Sequence of chain 1.A:
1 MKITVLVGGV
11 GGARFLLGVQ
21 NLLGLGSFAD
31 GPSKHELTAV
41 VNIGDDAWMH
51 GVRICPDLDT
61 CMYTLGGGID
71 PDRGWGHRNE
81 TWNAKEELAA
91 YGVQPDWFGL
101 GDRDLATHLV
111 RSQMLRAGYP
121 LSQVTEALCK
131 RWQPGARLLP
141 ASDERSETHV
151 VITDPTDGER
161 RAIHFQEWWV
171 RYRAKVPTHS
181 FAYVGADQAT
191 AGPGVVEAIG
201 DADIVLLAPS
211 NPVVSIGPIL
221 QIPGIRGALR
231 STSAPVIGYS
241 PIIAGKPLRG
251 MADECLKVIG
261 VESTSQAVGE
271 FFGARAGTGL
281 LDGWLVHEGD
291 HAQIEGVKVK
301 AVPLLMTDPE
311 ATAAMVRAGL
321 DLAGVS

A protein and the small-molecule ligand that binds it are described below.
Small molecule (SMILES): O=c1nc2n(C[C@H](O)[C@H](O)[C@H](O)CO)c3cc(O)ccc3cc-2c(=O)[nH]1

Binding-site contacts:
Ligand atom C2 contacts residue TRP75 of chain 1.A at 3.5 Å (hydrophobic).
Ligand atom C6 contacts residue PHE98 of chain 1.A at 3.6 Å (hydrophobic).
Ligand atom C18 contacts residue CA1 of chain 1.G at 3.0 Å.
Ligand atom C13 contacts residue TRP75 of chain 1.A at 3.4 Å (hydrophobic).
Ligand atom N1 contacts residue TRP75 of chain 1.A at 3.3 Å (h-bond).
Ligand atom N3 contacts residue TRP75 of chain 1.A at 3.4 Å.
Ligand atom C5 contacts residue TRP75 of chain 1.A at 3.7 Å (hydrophobic).
Ligand atom C1 contacts residue TRP75 of chain 1.A at 3.7 Å (hydrophobic).
Ligand atom C17 contacts residue ASP45 of chain 1.A at 3.5 Å.
Ligand atom C14 contacts residue TRP75 of chain 1.A at 3.5 Å (hydrophobic).
Ligand atom C4 contacts residue TRP75 of chain 1.A at 3.5 Å (hydrophobic).
Ligand atom C4 contacts residue PHE98 of chain 1.A at 3.4 Å (hydrophobic).
Ligand atom O10 contacts residue PRO56 of chain 1.A at 3.2 Å.
Ligand atom O5 contacts residue PHE165 of chain 1.A at 3.5 Å.
Ligand atom O3 contacts residue VAL170 of chain 1.A at 3.6 Å.
Ligand atom O5 contacts residue PRO56 of chain 1.A at 3.5 Å.
Ligand atom N2 contacts residue VAL170 of chain 1.A at 3.4 Å.
Ligand atom C3 contacts residue TRP75 of chain 1.A at 3.5 Å (hydrophobic).
Ligand atom O5 contacts residue GLN166 of chain 1.A at 3.0 Å (h-bond).
Ligand atom N2 contacts residue TRP75 of chain 1.A at 3.7 Å.
Ligand atom C7 contacts residue ASP104 of chain 1.A at 3.3 Å.
Ligand atom C1 contacts residue VAL170 of chain 1.A at 3.7 Å (hydrophobic).
Ligand atom O1 contacts residue ARG173 of chain 1.A at 2.6 Å (salt-bridge).
Ligand atom C6 contacts residue GLY99 of chain 1.A at 3.6 Å.
Ligand atom O2 contacts residue GLY99 of chain 1.A at 2.8 Å (h-bond).
Ligand atom C18 contacts residue PHE165 of chain 1.A at 3.7 Å (hydrophobic).
Ligand atom O6 contacts residue CA1 of chain 1.G at 2.6 Å.
Ligand atom O10 contacts residue ILE54 of chain 1.A at 3.7 Å.
Ligand atom C11 contacts residue PRO56 of chain 1.A at 3.5 Å (hydrophobic).
Ligand atom C17 contacts residue CA1 of chain 1.G at 3.7 Å.
Ligand atom C18 contacts residue ASP45 of chain 1.A at 3.2 Å.
Ligand atom C1 contacts residue ARG173 of chain 1.A at 3.7 Å.
Ligand atom C3 contacts residue PHE98 of chain 1.A at 3.8 Å (hydrophobic).
Ligand atom O6 contacts residue GDP1 of chain 1.C at 2.9 Å (h-bond).
Ligand atom O3 contacts residue GLN166 of chain 1.A at 2.7 Å (h-bond).
Ligand atom C5 contacts residue PHE98 of chain 1.A at 3.4 Å (hydrophobic).
Ligand atom C4 contacts residue GLY99 of chain 1.A at 3.3 Å.
Ligand atom O5 contacts residue ASP45 of chain 1.A at 3.0 Å (salt-bridge).
Ligand atom C12 contacts residue TRP75 of chain 1.A at 3.6 Å (hydrophobic).
Ligand atom C7 contacts residue ILE54 of chain 1.A at 3.6 Å (hydrophobic).